Sequence of chain 2.A:
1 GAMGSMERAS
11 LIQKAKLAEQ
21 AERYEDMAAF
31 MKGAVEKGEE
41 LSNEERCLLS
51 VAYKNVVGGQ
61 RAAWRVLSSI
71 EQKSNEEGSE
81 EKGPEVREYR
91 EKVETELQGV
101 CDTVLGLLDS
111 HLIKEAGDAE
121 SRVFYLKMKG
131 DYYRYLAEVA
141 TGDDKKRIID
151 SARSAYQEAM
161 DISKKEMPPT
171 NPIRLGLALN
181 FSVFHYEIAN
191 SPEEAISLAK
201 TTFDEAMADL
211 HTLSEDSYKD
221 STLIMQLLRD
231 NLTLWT

A small-molecule ligand and the protein it binds are described below.
Small molecule (SMILES): CC(C)[C@H](NC(=O)[C@@H](NC(=O)[C@H](C)NC(=O)[C@@H]1CCCN1C(=O)[C@@H](N)Cc1ccccc1)[C@@H](C)OP(=O)(O)O)C(=O)O

Binding-site contacts:
Ligand atom O1P contacts residue ARG61 of chain 2.A at 2.9 Å (salt-bridge).
Ligand atom O3P contacts residue TYR135 of chain 2.A at 2.6 Å (h-bond).
Ligand atom N contacts residue ASN180 of chain 2.A at 3.0 Å (h-bond).
Ligand atom O contacts residue ASN231 of chain 2.A at 3.0 Å (h-bond).
Ligand atom O3P contacts residue ARG134 of chain 2.A at 2.9 Å (salt-bridge).
Ligand atom O contacts residue ASN180 of chain 2.A at 2.9 Å (h-bond).
Ligand atom CA contacts residue ASN180 of chain 2.A at 3.2 Å.
Ligand atom P contacts residue ARG61 of chain 2.A at 3.6 Å.
Ligand atom N contacts residue LEU179 of chain 2.A at 3.9 Å.
Ligand atom CA contacts residue ASN231 of chain 2.A at 3.5 Å.
Ligand atom N contacts residue ASN231 of chain 2.A at 2.9 Å (h-bond).
Ligand atom P contacts residue TYR135 of chain 2.A at 3.8 Å.
Ligand atom OXT contacts residue LYS54 of chain 2.A at 3.7 Å.
Ligand atom C contacts residue ASN180 of chain 2.A at 3.6 Å.
Ligand atom CG contacts residue VAL183 of chain 2.A at 3.7 Å (hydrophobic).
Ligand atom CG2 contacts residue ARG134 of chain 2.A at 3.8 Å.
Ligand atom C contacts residue ASN231 of chain 2.A at 3.7 Å.
Ligand atom O contacts residue LYS54 of chain 2.A at 3.5 Å (salt-bridge).
Ligand atom CA contacts residue LEU179 of chain 2.A at 3.7 Å (hydrophobic).
Ligand atom P contacts residue ARG134 of chain 2.A at 3.8 Å.
Ligand atom CB contacts residue VAL183 of chain 2.A at 3.9 Å (hydrophobic).
Ligand atom CB contacts residue ASN231 of chain 2.A at 3.6 Å.
Ligand atom CB contacts residue ASN231 of chain 2.A at 3.6 Å.
Ligand atom O2P contacts residue ARG134 of chain 2.A at 2.9 Å (salt-bridge).
Ligand atom CG2 contacts residue VAL183 of chain 2.A at 3.7 Å (hydrophobic).
Ligand atom CA contacts residue ASN231 of chain 2.A at 3.7 Å.
Ligand atom O contacts residue LYS127 of chain 2.A at 2.8 Å (salt-bridge).
Ligand atom O2P contacts residue ARG61 of chain 2.A at 2.9 Å (salt-bridge).
Ligand atom CG1 contacts residue LEU227 of chain 2.A at 3.5 Å (hydrophobic).
Ligand atom CG2 contacts residue GLY176 of chain 2.A at 3.5 Å.
Ligand atom CG1 contacts residue LEU179 of chain 2.A at 3.8 Å (hydrophobic).
Ligand atom O1P contacts residue LYS54 of chain 2.A at 3.4 Å (salt-bridge).
Ligand atom OXT contacts residue T6H1 of chain 2.D at 3.6 Å.
Ligand atom CB contacts residue TRP235 of chain 2.A at 3.9 Å (hydrophobic).
Ligand atom CG2 contacts residue ASN180 of chain 2.A at 3.7 Å.
Ligand atom O contacts residue VAL183 of chain 2.A at 3.5 Å.
Ligand atom CB contacts residue ASN180 of chain 2.A at 3.2 Å.
Ligand atom O contacts residue LEU179 of chain 2.A at 3.5 Å.
Ligand atom C contacts residue LYS127 of chain 2.A at 3.7 Å.
Ligand atom C contacts residue ASN231 of chain 2.A at 3.9 Å.